Binding-site contacts:
Ligand atom O2 contacts residue TRP10 of chain 1.F at 4.3 Å.
Ligand atom O3 contacts residue TRP10 of chain 1.F at 4.4 Å.
Ligand atom C3 contacts residue TRP10 of chain 1.F at 3.0 Å (hydrophobic).
Ligand atom C5 contacts residue TYR112 of chain 1.B at 4.0 Å (hydrophobic).
Ligand atom C4 contacts residue TYR112 of chain 1.B at 2.7 Å (hydrophobic).
Ligand atom N1 contacts residue TYR32 of chain 1.A at 4.2 Å.
Ligand atom N1 contacts residue TRP10 of chain 1.F at 4.5 Å.
Ligand atom N1 contacts residue TYR112 of chain 1.B at 4.0 Å.
Ligand atom C1 contacts residue TYR11 of chain 1.F at 4.1 Å (hydrophobic).
Ligand atom C4 contacts residue TRP10 of chain 1.F at 4.3 Å (hydrophobic).
Ligand atom C5 contacts residue TYR32 of chain 1.A at 2.8 Å (hydrophobic).
Ligand atom C5 contacts residue THR30 of chain 1.A at 4.0 Å.
Ligand atom O1 contacts residue LYS31 of chain 1.A at 4.3 Å.
Ligand atom C2 contacts residue THR30 of chain 1.A at 3.9 Å.
Ligand atom C3 contacts residue TYR11 of chain 1.F at 4.4 Å (hydrophobic).
Ligand atom O4 contacts residue LYS31 of chain 1.A at 3.8 Å.

This protein binds this small molecule.
Small molecule (SMILES): C[N+](C)(C)CCOP(=O)(O)O

Sequence of chain 1.A:
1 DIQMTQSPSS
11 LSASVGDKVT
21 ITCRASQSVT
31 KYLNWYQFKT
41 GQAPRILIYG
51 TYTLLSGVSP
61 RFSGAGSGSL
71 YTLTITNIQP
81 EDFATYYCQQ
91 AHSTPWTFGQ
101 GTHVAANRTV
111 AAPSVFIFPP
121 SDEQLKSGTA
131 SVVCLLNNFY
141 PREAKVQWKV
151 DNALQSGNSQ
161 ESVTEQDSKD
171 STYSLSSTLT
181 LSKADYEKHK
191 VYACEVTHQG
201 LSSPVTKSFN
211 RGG

Sequence of chain 1.F:
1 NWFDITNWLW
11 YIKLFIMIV

Sequence of chain 1.B:
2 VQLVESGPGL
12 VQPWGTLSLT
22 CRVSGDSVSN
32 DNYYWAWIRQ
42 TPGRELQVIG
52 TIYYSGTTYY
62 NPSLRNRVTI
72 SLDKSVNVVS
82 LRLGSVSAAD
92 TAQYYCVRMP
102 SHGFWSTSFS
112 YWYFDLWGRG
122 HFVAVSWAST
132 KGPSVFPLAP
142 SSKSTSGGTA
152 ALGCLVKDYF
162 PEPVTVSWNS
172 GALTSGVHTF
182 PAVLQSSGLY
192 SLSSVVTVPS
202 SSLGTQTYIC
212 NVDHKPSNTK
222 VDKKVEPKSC